Sequence of chain 1.A:
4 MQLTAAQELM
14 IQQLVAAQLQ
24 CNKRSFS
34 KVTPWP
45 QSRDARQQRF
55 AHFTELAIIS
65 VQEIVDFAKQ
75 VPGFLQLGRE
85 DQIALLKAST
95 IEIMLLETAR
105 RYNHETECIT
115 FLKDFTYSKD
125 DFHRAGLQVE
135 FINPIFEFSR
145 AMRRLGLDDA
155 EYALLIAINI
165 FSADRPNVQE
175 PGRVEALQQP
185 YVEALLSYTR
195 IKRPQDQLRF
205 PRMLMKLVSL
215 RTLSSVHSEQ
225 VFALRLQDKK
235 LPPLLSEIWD

Binding-site contacts:
Ligand atom N1 contacts residue HIS221 of chain 1.A at 3.5 Å (h-bond).
Ligand atom C11 contacts residue LEU131 of chain 1.A at 3.9 Å (hydrophobic).
Ligand atom O1 contacts residue PHE126 of chain 1.A at 3.4 Å.
Ligand atom C12 contacts residue PHE57 of chain 1.A at 3.4 Å (hydrophobic).
Ligand atom C9 contacts residue THR58 of chain 1.A at 3.9 Å.
Ligand atom C23 contacts residue PHE115 of chain 1.A at 3.2 Å (hydrophobic).
Ligand atom F7 contacts residue THR102 of chain 1.A at 2.9 Å.
Ligand atom N1 contacts residue TRP243 of chain 1.A at 3.6 Å.
Ligand atom C23 contacts residue PHE57 of chain 1.A at 3.3 Å (hydrophobic).
Ligand atom O5 contacts residue THR58 of chain 1.A at 3.7 Å.
Ligand atom C7 contacts residue HIS221 of chain 1.A at 3.3 Å.
Ligand atom C9 contacts residue PHE57 of chain 1.A at 3.9 Å (hydrophobic).
Ligand atom F9 contacts residue THR102 of chain 1.A at 3.8 Å.
Ligand atom C21 contacts residue PHE57 of chain 1.A at 3.6 Å (hydrophobic).
Ligand atom C14 contacts residue MET98 of chain 1.A at 3.8 Å (hydrophobic).
Ligand atom O2 contacts residue PHE115 of chain 1.A at 3.1 Å.
Ligand atom C14 contacts residue THR102 of chain 1.A at 3.4 Å.
Ligand atom O4 contacts residue LEU235 of chain 1.A at 3.0 Å.
Ligand atom C4 contacts residue HIS221 of chain 1.A at 3.7 Å.
Ligand atom C17 contacts residue MET98 of chain 1.A at 3.6 Å (hydrophobic).
Ligand atom C17 contacts residue PHE115 of chain 1.A at 3.5 Å (hydrophobic).
Ligand atom C11 contacts residue PHE54 of chain 1.A at 3.7 Å (hydrophobic).
Ligand atom C21 contacts residue LEU60 of chain 1.A at 3.8 Å (hydrophobic).
Ligand atom C16 contacts residue PHE115 of chain 1.A at 3.5 Å (hydrophobic).
Ligand atom C17 contacts residue SER64 of chain 1.A at 3.7 Å.
Ligand atom O5 contacts residue TRP243 of chain 1.A at 3.4 Å.
Ligand atom O5 contacts residue ALA61 of chain 1.A at 3.8 Å.
Ligand atom F9 contacts residue LEU99 of chain 1.A at 3.4 Å.
Ligand atom C4 contacts residue TRP243 of chain 1.A at 3.7 Å (hydrophobic).
Ligand atom C14 contacts residue PHE115 of chain 1.A at 3.7 Å (hydrophobic).
Ligand atom O2 contacts residue PHE57 of chain 1.A at 3.8 Å.
Ligand atom C15 contacts residue PHE57 of chain 1.A at 3.9 Å (hydrophobic).
Ligand atom O4 contacts residue TRP243 of chain 1.A at 3.7 Å.
Ligand atom F8 contacts residue ILE139 of chain 1.A at 3.6 Å.
Ligand atom O5 contacts residue LEU239 of chain 1.A at 3.6 Å.
Ligand atom S2 contacts residue TRP243 of chain 1.A at 3.8 Å.
Ligand atom C12 contacts residue ALA129 of chain 1.A at 3.8 Å (hydrophobic).
Ligand atom C10 contacts residue LEU228 of chain 1.A at 3.5 Å (hydrophobic).
Ligand atom F8 contacts residue PHE135 of chain 1.A at 3.7 Å.
Ligand atom C13 contacts residue ALA129 of chain 1.A at 3.1 Å (hydrophobic).

A protein and the small-molecule ligand that binds it are described below.
Small molecule (SMILES): COCCn1cccc1[C@@](O)(c1ccc(N(C)S(=O)(=O)c2ccccc2)cc1)C(F)(F)F